Sequence of chain 1.A:
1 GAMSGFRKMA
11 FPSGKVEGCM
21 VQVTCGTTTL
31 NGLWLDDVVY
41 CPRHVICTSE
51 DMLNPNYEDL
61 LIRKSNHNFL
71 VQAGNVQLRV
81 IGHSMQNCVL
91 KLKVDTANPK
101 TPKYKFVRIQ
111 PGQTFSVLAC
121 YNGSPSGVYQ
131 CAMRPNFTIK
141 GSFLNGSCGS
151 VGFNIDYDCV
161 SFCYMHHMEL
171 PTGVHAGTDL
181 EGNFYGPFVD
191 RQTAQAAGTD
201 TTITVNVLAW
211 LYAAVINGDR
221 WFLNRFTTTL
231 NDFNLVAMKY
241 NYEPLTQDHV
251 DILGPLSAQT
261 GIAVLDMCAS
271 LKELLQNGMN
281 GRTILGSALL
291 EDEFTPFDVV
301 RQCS

This protein binds this small molecule.
Small molecule (SMILES): CC(C)NC(=O)Nc1ccccc1

Binding-site contacts:
Ligand atom C7 contacts residue GLN130 of chain 1.A at 4.3 Å.
Ligand atom C3 contacts residue ARG7 of chain 1.A at 3.4 Å.
Ligand atom C10 contacts residue TYR129 of chain 1.B at 4.1 Å (hydrophobic).
Ligand atom C4 contacts residue ARG7 of chain 1.A at 4.2 Å.
Ligand atom C10 contacts residue LYS8 of chain 1.A at 3.2 Å.
Ligand atom C5 contacts residue GLN130 of chain 1.B at 3.5 Å.
Ligand atom C7 contacts residue LYS8 of chain 1.B at 3.8 Å.
Ligand atom C7 contacts residue ALA10 of chain 1.B at 3.7 Å (hydrophobic).
Ligand atom C8 contacts residue GLN130 of chain 1.A at 3.3 Å.
Ligand atom C7 contacts residue MET9 of chain 1.B at 4.2 Å (hydrophobic).
Ligand atom N1 contacts residue GLN130 of chain 1.B at 3.6 Å.
Ligand atom N1 contacts residue LYS8 of chain 1.B at 4.0 Å.
Ligand atom C9 contacts residue LYS8 of chain 1.A at 3.6 Å.
Ligand atom C9 contacts residue ALA10 of chain 1.A at 3.8 Å (hydrophobic).
Ligand atom C5 contacts residue LYS8 of chain 1.A at 4.2 Å.
Ligand atom O1 contacts residue LYS8 of chain 1.A at 3.7 Å.
Ligand atom C9 contacts residue VAL128 of chain 1.B at 4.3 Å (hydrophobic).
Ligand atom C6 contacts residue TYR129 of chain 1.B at 4.2 Å (hydrophobic).
Ligand atom N1 contacts residue ARG7 of chain 1.A at 3.1 Å (salt-bridge).
Ligand atom N2 contacts residue GLN130 of chain 1.B at 3.1 Å (h-bond).
Ligand atom C8 contacts residue VAL128 of chain 1.A at 4.0 Å (hydrophobic).
Ligand atom C5 contacts residue TYR129 of chain 1.B at 4.0 Å (hydrophobic).
Ligand atom C6 contacts residue LYS8 of chain 1.B at 3.8 Å.
Ligand atom C1 contacts residue LYS8 of chain 1.B at 4.3 Å.
Ligand atom C3 contacts residue LYS8 of chain 1.A at 3.7 Å.
Ligand atom C4 contacts residue GLN130 of chain 1.B at 3.8 Å.
Ligand atom C2 contacts residue ARG7 of chain 1.A at 3.5 Å.
Ligand atom C6 contacts residue GLN130 of chain 1.B at 3.5 Å.
Ligand atom C8 contacts residue ALA10 of chain 1.A at 4.1 Å (hydrophobic).
Ligand atom N2 contacts residue TYR129 of chain 1.B at 4.1 Å.
Ligand atom C4 contacts residue LYS8 of chain 1.A at 4.2 Å.
Ligand atom C7 contacts residue VAL128 of chain 1.A at 3.5 Å (hydrophobic).
Ligand atom C6 contacts residue MET9 of chain 1.B at 4.3 Å (hydrophobic).
Ligand atom C9 contacts residue GLN130 of chain 1.A at 3.7 Å.
Ligand atom C8 contacts residue VAL128 of chain 1.B at 4.4 Å (hydrophobic).
Ligand atom C9 contacts residue MET9 of chain 1.A at 4.1 Å (hydrophobic).
Ligand atom C8 contacts residue TYR129 of chain 1.A at 3.4 Å (hydrophobic).
Ligand atom C7 contacts residue TYR129 of chain 1.A at 3.7 Å (hydrophobic).
Ligand atom C6 contacts residue ALA10 of chain 1.B at 4.0 Å (hydrophobic).
Ligand atom C7 contacts residue GLN130 of chain 1.B at 4.4 Å.

Sequence of chain 1.B:
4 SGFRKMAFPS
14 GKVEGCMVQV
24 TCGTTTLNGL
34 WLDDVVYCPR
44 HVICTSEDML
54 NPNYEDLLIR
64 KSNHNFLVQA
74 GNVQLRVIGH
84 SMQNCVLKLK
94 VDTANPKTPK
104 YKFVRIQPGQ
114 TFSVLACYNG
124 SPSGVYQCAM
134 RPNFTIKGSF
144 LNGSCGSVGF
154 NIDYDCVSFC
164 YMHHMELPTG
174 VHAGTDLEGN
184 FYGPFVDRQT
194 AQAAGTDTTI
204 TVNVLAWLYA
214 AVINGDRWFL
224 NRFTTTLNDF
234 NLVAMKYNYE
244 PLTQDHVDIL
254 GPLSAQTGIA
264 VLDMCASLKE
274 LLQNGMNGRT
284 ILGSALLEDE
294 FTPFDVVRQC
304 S